Sequence of chain 1.B:
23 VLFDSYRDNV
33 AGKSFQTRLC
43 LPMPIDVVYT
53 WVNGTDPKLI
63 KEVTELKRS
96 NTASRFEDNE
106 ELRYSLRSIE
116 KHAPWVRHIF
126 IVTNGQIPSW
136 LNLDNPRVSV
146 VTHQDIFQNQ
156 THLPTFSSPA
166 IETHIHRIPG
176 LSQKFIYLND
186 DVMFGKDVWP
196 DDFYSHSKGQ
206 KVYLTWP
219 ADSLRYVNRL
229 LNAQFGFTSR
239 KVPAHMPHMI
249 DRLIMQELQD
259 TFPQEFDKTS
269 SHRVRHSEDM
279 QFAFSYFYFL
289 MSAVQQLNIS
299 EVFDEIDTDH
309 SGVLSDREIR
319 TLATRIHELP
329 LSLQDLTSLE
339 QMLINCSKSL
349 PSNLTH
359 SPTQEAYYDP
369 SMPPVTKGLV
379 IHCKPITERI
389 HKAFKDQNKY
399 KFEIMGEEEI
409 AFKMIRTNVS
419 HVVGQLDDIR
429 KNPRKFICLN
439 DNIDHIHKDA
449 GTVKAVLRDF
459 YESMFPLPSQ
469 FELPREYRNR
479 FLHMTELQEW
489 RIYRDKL

Binding-site contacts:
Ligand atom C7 contacts residue ASN416 of chain 1.B at 3.4 Å.
Ligand atom C6 contacts residue HIS419 of chain 1.B at 4.3 Å.
Ligand atom C3 contacts residue ASN416 of chain 1.B at 3.8 Å.
Ligand atom C4 contacts residue ASN416 of chain 1.B at 4.2 Å.
Ligand atom C8 contacts residue ASN416 of chain 1.B at 3.9 Å.
Ligand atom C1 contacts residue ASN416 of chain 1.B at 1.4 Å.
Ligand atom O5 contacts residue ASN416 of chain 1.B at 2.3 Å (h-bond).
Ligand atom C1 contacts residue HIS419 of chain 1.B at 4.0 Å.
Ligand atom C5 contacts residue ASN416 of chain 1.B at 3.6 Å.
Ligand atom O7 contacts residue ASN416 of chain 1.B at 3.4 Å (h-bond).
Ligand atom N2 contacts residue ASN416 of chain 1.B at 3.0 Å (h-bond).
Ligand atom O5 contacts residue HIS419 of chain 1.B at 3.8 Å.
Ligand atom C2 contacts residue ASN416 of chain 1.B at 2.5 Å.

This protein binds this small molecule.
Small molecule (SMILES): CC(=O)N[C@@H]1[C@@H](O)[C@H](O)[C@@H](CO)O[C@H]1O